Binding-site contacts:
Ligand atom C2 contacts residue GLU60 of chain 1.A at 3.8 Å.
Ligand atom C1 contacts residue GLU60 of chain 1.A at 4.1 Å.
Ligand atom O7 contacts residue GLU60 of chain 1.A at 4.1 Å.
Ligand atom C7 contacts residue GLU61 of chain 1.A at 4.3 Å.
Ligand atom O7 contacts residue GLU61 of chain 1.A at 3.9 Å.
Ligand atom O7 contacts residue ASN64 of chain 1.A at 4.4 Å.
Ligand atom C4 contacts residue ASN64 of chain 1.A at 4.1 Å.
Ligand atom N2 contacts residue GLU60 of chain 1.A at 3.1 Å (salt-bridge).
Ligand atom O3 contacts residue GLU60 of chain 1.A at 4.2 Å.
Ligand atom C3 contacts residue GLU60 of chain 1.A at 3.5 Å.
Ligand atom C7 contacts residue GLU60 of chain 1.A at 4.1 Å.
Ligand atom O7 contacts residue PHE57 of chain 1.A at 3.4 Å.
Ligand atom C2 contacts residue ASN64 of chain 1.A at 2.4 Å.
Ligand atom C5 contacts residue ASN64 of chain 1.A at 3.6 Å.
Ligand atom C7 contacts residue PHE57 of chain 1.A at 4.4 Å (hydrophobic).
Ligand atom N2 contacts residue ASN64 of chain 1.A at 2.9 Å (h-bond).
Ligand atom O5 contacts residue ASN64 of chain 1.A at 2.3 Å (h-bond).
Ligand atom C7 contacts residue ASN64 of chain 1.A at 3.4 Å.
Ligand atom C8 contacts residue ASN64 of chain 1.A at 3.5 Å.
Ligand atom C3 contacts residue ASN64 of chain 1.A at 3.7 Å.
Ligand atom C1 contacts residue ASN64 of chain 1.A at 1.4 Å.

Sequence of chain 1.A:
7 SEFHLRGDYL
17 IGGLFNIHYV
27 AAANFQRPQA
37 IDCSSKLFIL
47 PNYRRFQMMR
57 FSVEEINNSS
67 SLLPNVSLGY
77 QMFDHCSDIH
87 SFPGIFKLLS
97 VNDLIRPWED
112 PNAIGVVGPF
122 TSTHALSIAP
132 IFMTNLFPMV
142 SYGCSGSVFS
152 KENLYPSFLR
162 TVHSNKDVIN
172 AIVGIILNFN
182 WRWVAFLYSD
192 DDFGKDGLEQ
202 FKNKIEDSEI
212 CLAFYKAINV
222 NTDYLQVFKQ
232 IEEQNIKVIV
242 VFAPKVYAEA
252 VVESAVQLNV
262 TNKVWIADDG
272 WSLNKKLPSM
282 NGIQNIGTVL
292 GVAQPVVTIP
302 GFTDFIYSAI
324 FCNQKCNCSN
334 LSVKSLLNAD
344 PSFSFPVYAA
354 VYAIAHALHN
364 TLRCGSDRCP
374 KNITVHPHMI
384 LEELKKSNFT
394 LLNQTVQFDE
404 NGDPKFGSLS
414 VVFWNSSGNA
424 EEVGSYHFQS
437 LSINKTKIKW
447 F

This small molecule binds to this protein.
Small molecule (SMILES): CC(=O)N[C@@H]1[C@@H](O)[C@H](O)[C@@H](CO)O[C@H]1O